Binding-site contacts:
Ligand atom OG1 contacts residue MET259 of chain 58.E at 2.6 Å (h-bond).
Ligand atom O contacts residue ARG49 of chain 58.E at 3.1 Å (salt-bridge).
Ligand atom CB contacts residue MET259 of chain 58.E at 3.6 Å (hydrophobic).
Ligand atom NH2 contacts residue ASP228 of chain 58.E at 2.7 Å (salt-bridge).
Ligand atom OG1 contacts residue ASP258 of chain 58.E at 3.3 Å.
Ligand atom CZ contacts residue THR246 of chain 58.E at 3.3 Å.
Ligand atom N contacts residue ARG49 of chain 58.E at 3.5 Å (salt-bridge).
Ligand atom NH1 contacts residue ASP53 of chain 58.E at 3.0 Å (salt-bridge).
Ligand atom NH1 contacts residue THR246 of chain 58.E at 3.2 Å (h-bond).
Ligand atom N contacts residue PRO57 of chain 58.E at 3.5 Å.
Ligand atom C contacts residue ASP258 of chain 58.E at 3.7 Å.
Ligand atom CD contacts residue ARG50 of chain 58.E at 3.3 Å.
Ligand atom CD2 contacts residue ARG43 of chain 58.E at 3.6 Å.
Ligand atom N contacts residue ASP258 of chain 58.E at 3.2 Å (salt-bridge).
Ligand atom NH2 contacts residue THR246 of chain 58.E at 3.0 Å (h-bond).
Ligand atom N contacts residue ASP258 of chain 58.E at 2.8 Å (salt-bridge).
Ligand atom C contacts residue ARG49 of chain 58.E at 3.6 Å.
Ligand atom CG2 contacts residue MET259 of chain 58.E at 3.7 Å (hydrophobic).
Ligand atom CB contacts residue ARG49 of chain 58.E at 3.5 Å.
Ligand atom CG2 contacts residue ASP258 of chain 58.E at 3.5 Å.
Ligand atom CA contacts residue ASP258 of chain 58.E at 3.6 Å.
Ligand atom O contacts residue ARG43 of chain 58.E at 2.8 Å (salt-bridge).
Ligand atom CB contacts residue ASP258 of chain 58.E at 3.7 Å.
Ligand atom CG2 contacts residue ALA42 of chain 58.E at 3.8 Å (hydrophobic).
Ligand atom CD contacts residue LEU52 of chain 58.E at 3.3 Å (hydrophobic).
Ligand atom CA contacts residue ASP258 of chain 58.E at 3.7 Å.
Ligand atom C contacts residue ARG43 of chain 58.E at 3.7 Å.
Ligand atom CA contacts residue ASP258 of chain 58.E at 3.7 Å.
Ligand atom N contacts residue ARG49 of chain 58.E at 3.7 Å.
Ligand atom CD2 contacts residue ARG50 of chain 58.E at 3.6 Å.
Ligand atom N contacts residue ASP258 of chain 58.E at 3.2 Å (salt-bridge).
Ligand atom NE contacts residue ARG50 of chain 58.E at 3.1 Å (salt-bridge).
Ligand atom O contacts residue ARG50 of chain 58.E at 3.4 Å.
Ligand atom CD2 contacts residue ASP258 of chain 58.E at 3.4 Å.
Ligand atom O contacts residue ILE39 of chain 58.E at 3.7 Å.
Ligand atom O contacts residue ARG43 of chain 58.E at 2.8 Å (salt-bridge).
Ligand atom N contacts residue ARG49 of chain 58.E at 3.6 Å (salt-bridge).
Ligand atom CB contacts residue ASP258 of chain 58.E at 3.5 Å.
Ligand atom CG contacts residue PRO57 of chain 58.E at 3.7 Å (hydrophobic).
Ligand atom CB contacts residue ARG49 of chain 58.E at 3.7 Å.

Sequence of chain 58.E:
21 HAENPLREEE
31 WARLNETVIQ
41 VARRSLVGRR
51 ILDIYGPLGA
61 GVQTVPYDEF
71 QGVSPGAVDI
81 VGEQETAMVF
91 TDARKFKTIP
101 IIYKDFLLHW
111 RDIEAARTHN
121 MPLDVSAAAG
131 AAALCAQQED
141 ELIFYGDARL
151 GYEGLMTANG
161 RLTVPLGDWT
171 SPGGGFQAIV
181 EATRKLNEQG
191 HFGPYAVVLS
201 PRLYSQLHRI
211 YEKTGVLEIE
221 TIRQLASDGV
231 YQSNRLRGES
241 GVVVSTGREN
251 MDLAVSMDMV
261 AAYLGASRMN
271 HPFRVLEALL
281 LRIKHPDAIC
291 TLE

This small molecule binds to this protein.
Small molecule (SMILES): CC(C)C[C@H](NC(=O)CN)C(=O)N[C@H](C(=O)N[C@H](C(=O)NCC(=O)N[C@@H](CO)C(=O)N[C@@H](CC(C)C)C(=O)N[C@@H](CCCN=C(N)N)C(=O)NCC=O)C(C)C)[C@@H](C)O